Binding-site contacts:
Ligand atom C5M contacts residue TYR107 of chain 1.A at 3.7 Å (hydrophobic).
Ligand atom O1P contacts residue TYR79 of chain 1.A at 3.4 Å (h-bond).
Ligand atom O4' contacts residue TYR79 of chain 1.A at 4.0 Å.
Ligand atom N3 contacts residue TYR109 of chain 1.A at 3.4 Å.
Ligand atom O4' contacts residue ARG81 of chain 1.A at 3.0 Å (salt-bridge).
Ligand atom O4 contacts residue LEU37 of chain 1.A at 3.8 Å.
Ligand atom C4' contacts residue ARG81 of chain 1.A at 3.9 Å.
Ligand atom C4 contacts residue TYR109 of chain 1.A at 3.7 Å (hydrophobic).
Ligand atom C3' contacts residue TYR107 of chain 1.A at 3.9 Å (hydrophobic).
Ligand atom C2' contacts residue TYR109 of chain 1.A at 3.6 Å (hydrophobic).
Ligand atom N3 contacts residue LEU83 of chain 1.A at 3.9 Å.
Ligand atom P1 contacts residue LYS78 of chain 1.A at 3.7 Å.
Ligand atom O5' contacts residue ARG35 of chain 1.A at 3.7 Å.
Ligand atom P2 contacts residue ARG81 of chain 1.A at 4.0 Å.
Ligand atom O6P contacts residue CA1 of chain 1.C at 3.1 Å.
Ligand atom O2 contacts residue ASP77 of chain 1.A at 3.8 Å.
Ligand atom P2 contacts residue CA1 of chain 1.C at 4.0 Å.
Ligand atom C1' contacts residue ARG81 of chain 1.A at 4.1 Å.
Ligand atom O4P contacts residue ARG81 of chain 1.A at 2.8 Å (salt-bridge).
Ligand atom O6P contacts residue TYR107 of chain 1.A at 4.0 Å.
Ligand atom C5' contacts residue TYR107 of chain 1.A at 3.6 Å (hydrophobic).
Ligand atom C5 contacts residue TYR107 of chain 1.A at 4.0 Å (hydrophobic).
Ligand atom O5' contacts residue ARG81 of chain 1.A at 3.1 Å (salt-bridge).
Ligand atom C2' contacts residue TYR107 of chain 1.A at 3.8 Å (hydrophobic).
Ligand atom O6P contacts residue ARG35 of chain 1.A at 2.9 Å (salt-bridge).
Ligand atom O4 contacts residue TYR109 of chain 1.A at 3.9 Å.
Ligand atom C5M contacts residue ARG35 of chain 1.A at 3.7 Å.
Ligand atom O2P contacts residue TYR79 of chain 1.A at 2.7 Å (h-bond).
Ligand atom O6P contacts residue ASP40 of chain 1.A at 3.4 Å (salt-bridge).
Ligand atom C6 contacts residue ARG81 of chain 1.A at 4.0 Å.
Ligand atom O4P contacts residue ARG35 of chain 1.A at 2.9 Å (salt-bridge).
Ligand atom O1P contacts residue LYS78 of chain 1.A at 2.6 Å (salt-bridge).
Ligand atom O5P contacts residue GLU43 of chain 1.A at 4.0 Å.
Ligand atom O3' contacts residue LYS78 of chain 1.A at 3.4 Å.
Ligand atom C2 contacts residue ASP77 of chain 1.A at 4.0 Å.
Ligand atom C2 contacts residue TYR109 of chain 1.A at 3.8 Å (hydrophobic).
Ligand atom O4 contacts residue LEU83 of chain 1.A at 3.7 Å.
Ligand atom P2 contacts residue ARG35 of chain 1.A at 3.6 Å.
Ligand atom C4 contacts residue LEU83 of chain 1.A at 3.8 Å (hydrophobic).
Ligand atom P1 contacts residue TYR79 of chain 1.A at 3.6 Å.

Sequence of chain 1.A:
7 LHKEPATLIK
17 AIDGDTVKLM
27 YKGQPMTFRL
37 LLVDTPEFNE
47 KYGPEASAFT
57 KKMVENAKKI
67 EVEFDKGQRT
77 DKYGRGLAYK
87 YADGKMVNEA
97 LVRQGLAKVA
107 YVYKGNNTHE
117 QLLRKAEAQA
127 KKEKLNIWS

The protein below binds the small molecule below.
Small molecule (SMILES): Cc1cn([C@H]2C[C@H](OP(=O)(O)O)[C@@H](COP(=O)(O)O)O2)c(=O)[nH]c1=O